Sequence of chain 1.E:
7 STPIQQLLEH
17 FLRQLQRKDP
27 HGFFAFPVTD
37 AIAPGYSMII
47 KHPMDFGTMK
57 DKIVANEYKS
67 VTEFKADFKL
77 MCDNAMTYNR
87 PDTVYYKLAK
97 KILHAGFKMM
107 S

Binding-site contacts:
Ligand atom OAD contacts residue ASN85 of chain 1.E at 2.9 Å (h-bond).
Ligand atom CE contacts residue ASN85 of chain 1.D at 3.6 Å.
Ligand atom OAD contacts residue ASN85 of chain 1.D at 2.9 Å (h-bond).
Ligand atom CA contacts residue TYR84 of chain 1.E at 3.4 Å (hydrophobic).
Ligand atom CG contacts residue ASN85 of chain 1.D at 3.6 Å.
Ligand atom O contacts residue ILE38 of chain 1.E at 3.5 Å (h-bond).
Ligand atom NZ contacts residue VAL34 of chain 1.D at 3.6 Å.
Ligand atom CG contacts residue ASN85 of chain 1.E at 3.7 Å.
Ligand atom CAN contacts residue VAL34 of chain 1.D at 3.6 Å (hydrophobic).
Ligand atom O contacts residue PRO40 of chain 1.D at 3.7 Å.
Ligand atom CD contacts residue ASN85 of chain 1.E at 3.8 Å.
Ligand atom CAN contacts residue ASN85 of chain 1.E at 3.8 Å.
Ligand atom CAF contacts residue PHE30 of chain 1.E at 3.3 Å (hydrophobic).
Ligand atom O contacts residue PRO40 of chain 1.E at 3.6 Å.
Ligand atom CA contacts residue ILE38 of chain 1.D at 3.5 Å (hydrophobic).
Ligand atom O contacts residue ILE38 of chain 1.D at 3.7 Å.
Ligand atom CAA contacts residue TYR91 of chain 1.D at 3.8 Å (hydrophobic).
Ligand atom CAJ contacts residue PHE29 of chain 1.D at 3.7 Å (hydrophobic).
Ligand atom CAF contacts residue PHE30 of chain 1.D at 3.4 Å (hydrophobic).
Ligand atom CAJ contacts residue VAL34 of chain 1.E at 3.5 Å (hydrophobic).
Ligand atom CAJ contacts residue VAL34 of chain 1.D at 3.4 Å (hydrophobic).
Ligand atom O contacts residue TYR91 of chain 1.E at 3.6 Å.
Ligand atom O contacts residue TYR84 of chain 1.D at 3.8 Å.
Ligand atom CE contacts residue ASN85 of chain 1.E at 3.8 Å.
Ligand atom CB contacts residue TYR91 of chain 1.D at 3.8 Å (hydrophobic).
Ligand atom CAF contacts residue PHE29 of chain 1.D at 3.8 Å (hydrophobic).
Ligand atom CA contacts residue TYR84 of chain 1.D at 3.4 Å (hydrophobic).
Ligand atom O contacts residue PRO40 of chain 1.D at 3.3 Å.
Ligand atom N contacts residue PRO40 of chain 1.D at 3.8 Å.
Ligand atom CB contacts residue TYR91 of chain 1.E at 3.8 Å (hydrophobic).
Ligand atom CAN contacts residue VAL34 of chain 1.E at 3.6 Å (hydrophobic).
Ligand atom CAA contacts residue TYR91 of chain 1.E at 3.7 Å (hydrophobic).
Ligand atom CB contacts residue ILE38 of chain 1.E at 3.7 Å (hydrophobic).
Ligand atom NZ contacts residue VAL34 of chain 1.E at 3.7 Å.
Ligand atom CAF contacts residue PHE29 of chain 1.E at 3.8 Å (hydrophobic).
Ligand atom CAA contacts residue PHE29 of chain 1.E at 3.8 Å (hydrophobic).
Ligand atom CAN contacts residue ASN85 of chain 1.D at 3.9 Å.
Ligand atom O contacts residue PRO40 of chain 1.E at 3.6 Å.
Ligand atom CAJ contacts residue PHE29 of chain 1.E at 3.7 Å (hydrophobic).
Ligand atom C contacts residue TYR84 of chain 1.D at 3.8 Å (hydrophobic).

The protein below binds the small molecule below.
Small molecule (SMILES): CCCC(=O)NCCCC[C@H](NC(=O)CN)C(=O)NCC(=O)NCC(=O)N[C@@H](CCCCNC(=O)CCC)C(=O)NCC=O

Sequence of chain 1.D:
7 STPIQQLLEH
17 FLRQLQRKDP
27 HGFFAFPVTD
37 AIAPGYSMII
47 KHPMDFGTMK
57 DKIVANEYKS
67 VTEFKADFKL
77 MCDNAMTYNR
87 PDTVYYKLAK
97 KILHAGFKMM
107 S